Binding-site contacts:
Ligand atom O5 contacts residue ASN69 of chain 5.F at 2.8 Å (h-bond).
Ligand atom C1 contacts residue ASN69 of chain 5.F at 2.7 Å.
Ligand atom C8 contacts residue ARG57 of chain 5.F at 4.2 Å.
Ligand atom C2 contacts residue VAL31 of chain 5.F at 4.0 Å (hydrophobic).
Ligand atom C5 contacts residue NAG1 of chain 5.DA at 4.3 Å.
Ligand atom C8 contacts residue SER70 of chain 5.F at 3.7 Å.
Ligand atom C6 contacts residue ASN69 of chain 5.F at 4.4 Å.
Ligand atom O3 contacts residue VAL31 of chain 5.F at 3.6 Å.
Ligand atom C6 contacts residue NAG1 of chain 5.DA at 4.3 Å.
Ligand atom C5 contacts residue VAL31 of chain 5.F at 4.2 Å (hydrophobic).
Ligand atom C6 contacts residue MET33 of chain 5.F at 3.5 Å (hydrophobic).
Ligand atom C5 contacts residue ASN69 of chain 5.F at 3.7 Å.
Ligand atom C4 contacts residue VAL31 of chain 5.F at 3.8 Å (hydrophobic).
Ligand atom O4 contacts residue VAL31 of chain 5.F at 3.3 Å.
Ligand atom C5 contacts residue MET33 of chain 5.F at 3.7 Å (hydrophobic).
Ligand atom O1 contacts residue ASN69 of chain 5.F at 2.1 Å (h-bond).
Ligand atom O5 contacts residue MET33 of chain 5.F at 4.2 Å.
Ligand atom O7 contacts residue ASN69 of chain 5.F at 3.8 Å.
Ligand atom C7 contacts residue SER70 of chain 5.F at 4.4 Å.
Ligand atom C6 contacts residue LEU24 of chain 5.F at 4.5 Å (hydrophobic).
Ligand atom C7 contacts residue ASN69 of chain 5.F at 3.8 Å.
Ligand atom N2 contacts residue ASN69 of chain 5.F at 4.3 Å.
Ligand atom O1 contacts residue VAL31 of chain 5.F at 3.4 Å (h-bond).
Ligand atom O4 contacts residue NAG1 of chain 5.DA at 3.0 Å.
Ligand atom C2 contacts residue ASN69 of chain 5.F at 4.2 Å.
Ligand atom O1 contacts residue MET33 of chain 5.F at 3.9 Å.
Ligand atom C4 contacts residue NAG1 of chain 5.DA at 3.2 Å.
Ligand atom C3 contacts residue VAL31 of chain 5.F at 3.0 Å (hydrophobic).
Ligand atom O1 contacts residue SER70 of chain 5.F at 4.2 Å.
Ligand atom C8 contacts residue ASN69 of chain 5.F at 3.4 Å.
Ligand atom O6 contacts residue NAG1 of chain 5.DA at 3.0 Å.
Ligand atom C1 contacts residue VAL31 of chain 5.F at 4.3 Å (hydrophobic).
Ligand atom N2 contacts residue VAL31 of chain 5.F at 4.0 Å.
Ligand atom O3 contacts residue NAG1 of chain 5.DA at 2.6 Å (h-bond).
Ligand atom C3 contacts residue NAG1 of chain 5.DA at 3.7 Å.

A small-molecule ligand and the protein it binds are described below.
Small molecule (SMILES): CC(=O)N[C@@H]1[C@@H](O)[C@H](O)[C@@H](CO)O[C@H]1O

Sequence of chain 5.F:
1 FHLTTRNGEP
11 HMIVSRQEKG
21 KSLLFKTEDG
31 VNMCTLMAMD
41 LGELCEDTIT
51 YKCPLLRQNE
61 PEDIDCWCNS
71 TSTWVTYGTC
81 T